The small molecule below binds the protein below.
Small molecule (SMILES): CNC(=O)c1nnc(NC(=O)C2CC2)cc1Nc1cccc(-c2ncccn2)c1OC

Sequence of chain 1.B:
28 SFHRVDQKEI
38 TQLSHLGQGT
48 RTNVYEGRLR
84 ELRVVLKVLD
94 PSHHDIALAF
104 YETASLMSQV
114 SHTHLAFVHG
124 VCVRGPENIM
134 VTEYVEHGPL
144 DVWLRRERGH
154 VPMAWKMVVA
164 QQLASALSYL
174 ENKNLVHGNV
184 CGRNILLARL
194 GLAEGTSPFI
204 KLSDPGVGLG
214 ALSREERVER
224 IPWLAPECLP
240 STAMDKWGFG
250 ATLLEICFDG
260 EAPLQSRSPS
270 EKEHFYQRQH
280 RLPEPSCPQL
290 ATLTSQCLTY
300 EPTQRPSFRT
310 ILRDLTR

Binding-site contacts:
Ligand atom C21 contacts residue SER206 of chain 1.B at 3.6 Å.
Ligand atom C21 contacts residue THR135 of chain 1.B at 3.2 Å.
Ligand atom C16 contacts residue GLN45 of chain 1.B at 3.1 Å.
Ligand atom N7 contacts residue GLN45 of chain 1.B at 3.5 Å (h-bond).
Ligand atom C19 contacts residue GLY141 of chain 1.B at 3.5 Å.
Ligand atom C8 contacts residue LEU43 of chain 1.B at 3.5 Å (hydrophobic).
Ligand atom C18 contacts residue TYR137 of chain 1.B at 3.4 Å (hydrophobic).
Ligand atom N1 contacts residue VAL138 of chain 1.B at 3.5 Å (h-bond).
Ligand atom N1 contacts residue GLU136 of chain 1.B at 3.2 Å (salt-bridge).
Ligand atom N7 contacts residue ARG186 of chain 1.B at 2.9 Å (salt-bridge).
Ligand atom N4 contacts residue GLU136 of chain 1.B at 2.9 Å (salt-bridge).
Ligand atom C15 contacts residue GLN45 of chain 1.B at 3.4 Å.
Ligand atom C15 contacts residue GLY46 of chain 1.B at 3.6 Å.
Ligand atom C14 contacts residue GLY46 of chain 1.B at 3.6 Å.
Ligand atom N3 contacts residue VAL138 of chain 1.B at 3.1 Å (h-bond).
Ligand atom C7 contacts residue PRO142 of chain 1.B at 3.7 Å (hydrophobic).
Ligand atom C2 contacts residue GLY141 of chain 1.B at 3.7 Å.
Ligand atom C16 contacts residue ARG186 of chain 1.B at 3.2 Å.
Ligand atom C19 contacts residue TYR137 of chain 1.B at 3.7 Å (hydrophobic).
Ligand atom C1 contacts residue VAL88 of chain 1.B at 3.7 Å (hydrophobic).
Ligand atom C17 contacts residue GLY141 of chain 1.B at 3.4 Å.
Ligand atom C13 contacts residue ASN187 of chain 1.B at 3.5 Å.
Ligand atom N1 contacts residue VAL88 of chain 1.B at 3.4 Å.
Ligand atom O2 contacts residue LYS90 of chain 1.B at 3.6 Å.
Ligand atom C19 contacts residue GLU139 of chain 1.B at 3.2 Å.
Ligand atom N2 contacts residue VAL138 of chain 1.B at 3.0 Å (h-bond).
Ligand atom C21 contacts residue GLU136 of chain 1.B at 3.6 Å.
Ligand atom C1 contacts residue LEU189 of chain 1.B at 3.6 Å (hydrophobic).
Ligand atom C21 contacts residue LEU189 of chain 1.B at 3.7 Å (hydrophobic).
Ligand atom O1 contacts residue LYS90 of chain 1.B at 2.9 Å (salt-bridge).
Ligand atom C13 contacts residue ARG186 of chain 1.B at 3.5 Å.
Ligand atom O1 contacts residue SER206 of chain 1.B at 3.2 Å (h-bond).
Ligand atom C19 contacts residue HIS140 of chain 1.B at 3.7 Å.
Ligand atom N4 contacts residue THR135 of chain 1.B at 3.2 Å (h-bond).
Ligand atom C4 contacts residue LEU189 of chain 1.B at 3.5 Å (hydrophobic).
Ligand atom O3 contacts residue GLY141 of chain 1.B at 3.4 Å.
Ligand atom N2 contacts residue VAL88 of chain 1.B at 3.5 Å.
Ligand atom N3 contacts residue GLY141 of chain 1.B at 3.4 Å.
Ligand atom C5 contacts residue LEU189 of chain 1.B at 3.5 Å (hydrophobic).
Ligand atom N4 contacts residue LEU189 of chain 1.B at 3.5 Å.